Sequence of chain 1.D:
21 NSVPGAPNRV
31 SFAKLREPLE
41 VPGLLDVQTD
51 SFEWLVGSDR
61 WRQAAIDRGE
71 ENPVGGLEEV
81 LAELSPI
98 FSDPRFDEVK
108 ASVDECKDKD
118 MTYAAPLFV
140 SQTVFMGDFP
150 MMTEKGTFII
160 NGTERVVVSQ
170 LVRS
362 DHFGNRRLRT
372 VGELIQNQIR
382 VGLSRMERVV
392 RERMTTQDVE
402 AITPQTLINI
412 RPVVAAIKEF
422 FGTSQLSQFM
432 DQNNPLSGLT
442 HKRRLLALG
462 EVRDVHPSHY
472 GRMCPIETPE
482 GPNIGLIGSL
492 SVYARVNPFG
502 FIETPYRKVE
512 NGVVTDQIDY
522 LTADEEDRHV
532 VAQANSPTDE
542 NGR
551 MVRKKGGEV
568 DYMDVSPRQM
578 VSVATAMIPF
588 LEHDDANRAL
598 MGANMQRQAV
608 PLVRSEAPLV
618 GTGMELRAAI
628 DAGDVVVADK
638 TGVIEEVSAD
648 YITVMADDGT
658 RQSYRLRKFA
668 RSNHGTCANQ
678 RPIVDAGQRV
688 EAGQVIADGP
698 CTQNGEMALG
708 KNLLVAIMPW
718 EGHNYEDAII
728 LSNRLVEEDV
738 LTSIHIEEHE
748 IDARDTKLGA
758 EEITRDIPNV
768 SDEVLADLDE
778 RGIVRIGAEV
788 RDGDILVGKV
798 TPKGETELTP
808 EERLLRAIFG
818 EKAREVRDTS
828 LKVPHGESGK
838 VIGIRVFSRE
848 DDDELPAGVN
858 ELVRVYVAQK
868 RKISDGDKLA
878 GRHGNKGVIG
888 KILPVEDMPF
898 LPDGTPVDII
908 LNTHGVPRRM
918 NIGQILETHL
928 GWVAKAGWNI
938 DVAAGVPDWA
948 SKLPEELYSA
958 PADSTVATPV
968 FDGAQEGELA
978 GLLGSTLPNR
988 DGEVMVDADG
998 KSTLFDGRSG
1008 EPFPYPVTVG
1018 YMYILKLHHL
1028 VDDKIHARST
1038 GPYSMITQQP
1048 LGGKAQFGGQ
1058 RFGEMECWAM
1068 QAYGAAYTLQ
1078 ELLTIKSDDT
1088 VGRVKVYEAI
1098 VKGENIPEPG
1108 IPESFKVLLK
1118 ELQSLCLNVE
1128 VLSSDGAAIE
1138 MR

Binding-site contacts:
Ligand atom O6 contacts residue ARG445 of chain 1.D at 2.5 Å (salt-bridge).
Ligand atom C45 contacts residue PRO480 of chain 1.D at 3.6 Å (hydrophobic).
Ligand atom C28 contacts residue GLN429 of chain 1.D at 3.8 Å.
Ligand atom C27 contacts residue ARG445 of chain 1.D at 3.3 Å.
Ligand atom O10 contacts residue PRO480 of chain 1.D at 2.9 Å.
Ligand atom C28 contacts residue ILE488 of chain 1.D at 3.7 Å (hydrophobic).
Ligand atom C31 contacts residue GLN429 of chain 1.D at 3.5 Å.
Ligand atom C29 contacts residue GLN429 of chain 1.D at 3.7 Å.
Ligand atom O7 contacts residue GLN429 of chain 1.D at 2.9 Å (h-bond).
Ligand atom C5 contacts residue GLN426 of chain 1.D at 3.2 Å.
Ligand atom C7 contacts residue SER428 of chain 1.D at 3.7 Å.
Ligand atom C22 contacts residue ASP432 of chain 1.D at 3.2 Å.
Ligand atom C18 contacts residue ASP432 of chain 1.D at 3.3 Å.
Ligand atom C24 contacts residue ARG445 of chain 1.D at 3.0 Å.
Ligand atom C46 contacts residue GLN426 of chain 1.D at 3.8 Å.
Ligand atom O8 contacts residue PHE430 of chain 1.D at 3.2 Å (h-bond).
Ligand atom C4 contacts residue GLN426 of chain 1.D at 3.6 Å.
Ligand atom O5 contacts residue ARG604 of chain 1.D at 3.4 Å.
Ligand atom C29 contacts residue VAL167 of chain 1.D at 3.6 Å (hydrophobic).
Ligand atom C31 contacts residue GLN426 of chain 1.D at 3.5 Å.
Ligand atom O8 contacts residue GLN429 of chain 1.D at 3.4 Å.
Ligand atom C15 contacts residue PHE430 of chain 1.D at 3.5 Å (hydrophobic).
Ligand atom C26 contacts residue GLN429 of chain 1.D at 3.8 Å.
Ligand atom C27 contacts residue ILE488 of chain 1.D at 3.5 Å (hydrophobic).
Ligand atom O9 contacts residue ASP432 of chain 1.D at 3.6 Å.
Ligand atom C13 contacts residue PHE430 of chain 1.D at 3.7 Å (hydrophobic).
Ligand atom C34 contacts residue PHE430 of chain 1.D at 3.8 Å (hydrophobic).
Ligand atom C30 contacts residue LEU447 of chain 1.D at 3.3 Å (hydrophobic).
Ligand atom C46 contacts residue LEU447 of chain 1.D at 3.5 Å (hydrophobic).
Ligand atom C14 contacts residue GLN429 of chain 1.D at 3.8 Å.
Ligand atom C23 contacts residue ARG445 of chain 1.D at 3.3 Å.
Ligand atom C37 contacts residue ASN484 of chain 1.D at 3.7 Å.
Ligand atom C20 contacts residue ASP432 of chain 1.D at 3.7 Å.
Ligand atom C25 contacts residue ARG445 of chain 1.D at 3.5 Å.
Ligand atom C44 contacts residue PRO480 of chain 1.D at 3.4 Å (hydrophobic).
Ligand atom C25 contacts residue GLN429 of chain 1.D at 3.5 Å.
Ligand atom O5 contacts residue ASP432 of chain 1.D at 3.7 Å.
Ligand atom O6 contacts residue HIS442 of chain 1.D at 3.4 Å.
Ligand atom C38 contacts residue GLN429 of chain 1.D at 3.4 Å.
Ligand atom C26 contacts residue ARG445 of chain 1.D at 3.6 Å.

This protein binds this small molecule.
Small molecule (SMILES): C/C(=C\[C@H](C)CCCCC(=O)O)[C@@H]1O[C@@H]2C=C[C@@H]1OC(=O)/C=C\C=C/C=C/[C@H]1O[C@@H]3C[C@H]1O[C@@H](/C=C/C[C@H]1O[C@H](C[C@H](O)[C@H]1C)[C@@H](O)[C@@H](O)/C=C/CC/C=C/C2)[C@@H]3C